Binding-site contacts:
Ligand atom CAS contacts residue TYR201 of chain 15.A at 3.7 Å (hydrophobic).
Ligand atom CAR contacts residue TYR201 of chain 15.A at 3.5 Å (hydrophobic).
Ligand atom OAW contacts residue ILE111 of chain 15.A at 3.9 Å.
Ligand atom CAS contacts residue ASN228 of chain 15.A at 3.7 Å.
Ligand atom CAG contacts residue TRP203 of chain 15.A at 3.6 Å (hydrophobic).
Ligand atom CAD contacts residue THR114 of chain 15.A at 3.6 Å.
Ligand atom CAL contacts residue PHE155 of chain 15.A at 3.7 Å (hydrophobic).
Ligand atom CAH contacts residue PHE155 of chain 15.A at 3.7 Å (hydrophobic).
Ligand atom CAC contacts residue PHE233 of chain 15.A at 3.9 Å (hydrophobic).
Ligand atom CAE contacts residue GLN202 of chain 15.A at 3.4 Å.
Ligand atom CAK contacts residue PHE135 of chain 15.A at 3.6 Å (hydrophobic).
Ligand atom CAL contacts residue PRO177 of chain 15.A at 3.7 Å (hydrophobic).
Ligand atom CAA contacts residue VAL179 of chain 15.A at 3.3 Å (hydrophobic).
Ligand atom CAA contacts residue SER178 of chain 15.A at 3.5 Å.
Ligand atom NBB contacts residue TRP203 of chain 15.A at 3.9 Å.
Ligand atom NBC contacts residue TRP203 of chain 15.A at 3.2 Å.
Ligand atom CAF contacts residue TRP203 of chain 15.A at 3.8 Å (hydrophobic).
Ligand atom CBA contacts residue ASN228 of chain 15.A at 3.8 Å.
Ligand atom CAJ contacts residue PHE155 of chain 15.A at 3.8 Å (hydrophobic).
Ligand atom CAC contacts residue PHE137 of chain 15.A at 3.8 Å (hydrophobic).
Ligand atom CAI contacts residue PHE135 of chain 15.A at 3.7 Å (hydrophobic).
Ligand atom OAB contacts residue ASP112 of chain 15.A at 3.6 Å.
Ligand atom CAN contacts residue ILE111 of chain 15.A at 3.8 Å (hydrophobic).
Ligand atom CAX contacts residue TRP203 of chain 15.A at 3.5 Å (hydrophobic).
Ligand atom CAS contacts residue TRP203 of chain 15.A at 3.5 Å (hydrophobic).
Ligand atom CAG contacts residue GLN202 of chain 15.A at 3.5 Å.
Ligand atom CAP contacts residue ILE111 of chain 15.A at 3.6 Å (hydrophobic).
Ligand atom CAA contacts residue PRO177 of chain 15.A at 3.3 Å (hydrophobic).
Ligand atom NAT contacts residue PHE155 of chain 15.A at 3.9 Å.
Ligand atom OAW contacts residue MET195 of chain 15.A at 3.3 Å.
Ligand atom CAP contacts residue PHE135 of chain 15.A at 3.6 Å (hydrophobic).
Ligand atom OAB contacts residue ILE113 of chain 15.A at 3.2 Å (h-bond).
Ligand atom OAB contacts residue TRP203 of chain 15.A at 3.8 Å.
Ligand atom CBA contacts residue TRP203 of chain 15.A at 3.3 Å (hydrophobic).
Ligand atom CAG contacts residue ASN228 of chain 15.A at 3.2 Å.
Ligand atom CAD contacts residue ASP112 of chain 15.A at 3.7 Å.
Ligand atom CAI contacts residue VAL192 of chain 15.A at 3.9 Å (hydrophobic).
Ligand atom CAF contacts residue ASP112 of chain 15.A at 3.6 Å.
Ligand atom CAE contacts residue ASN228 of chain 15.A at 3.4 Å.
Ligand atom CAA contacts residue TYR153 of chain 15.A at 3.7 Å (hydrophobic).

Sequence of chain 15.C:
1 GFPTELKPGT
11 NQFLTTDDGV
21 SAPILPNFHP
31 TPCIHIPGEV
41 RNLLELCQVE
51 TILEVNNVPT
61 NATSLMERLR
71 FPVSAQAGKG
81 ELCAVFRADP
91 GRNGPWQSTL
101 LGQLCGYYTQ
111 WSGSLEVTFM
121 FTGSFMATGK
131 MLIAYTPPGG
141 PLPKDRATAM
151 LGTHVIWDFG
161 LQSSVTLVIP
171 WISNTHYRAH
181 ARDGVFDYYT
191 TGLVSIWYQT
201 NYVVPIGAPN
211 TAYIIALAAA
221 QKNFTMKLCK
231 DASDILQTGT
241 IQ

Sequence of chain 15.A:
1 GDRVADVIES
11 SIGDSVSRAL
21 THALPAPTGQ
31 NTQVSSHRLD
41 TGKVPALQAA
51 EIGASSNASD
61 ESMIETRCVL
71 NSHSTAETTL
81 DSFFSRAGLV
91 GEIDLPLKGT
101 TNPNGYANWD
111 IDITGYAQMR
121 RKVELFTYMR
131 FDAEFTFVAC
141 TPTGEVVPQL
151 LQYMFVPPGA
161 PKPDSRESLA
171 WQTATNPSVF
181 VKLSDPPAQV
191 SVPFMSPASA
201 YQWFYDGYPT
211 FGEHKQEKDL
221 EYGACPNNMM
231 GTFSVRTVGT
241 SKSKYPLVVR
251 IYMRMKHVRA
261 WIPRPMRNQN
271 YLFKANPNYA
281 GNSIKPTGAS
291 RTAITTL

Sequence of chain 11.C:
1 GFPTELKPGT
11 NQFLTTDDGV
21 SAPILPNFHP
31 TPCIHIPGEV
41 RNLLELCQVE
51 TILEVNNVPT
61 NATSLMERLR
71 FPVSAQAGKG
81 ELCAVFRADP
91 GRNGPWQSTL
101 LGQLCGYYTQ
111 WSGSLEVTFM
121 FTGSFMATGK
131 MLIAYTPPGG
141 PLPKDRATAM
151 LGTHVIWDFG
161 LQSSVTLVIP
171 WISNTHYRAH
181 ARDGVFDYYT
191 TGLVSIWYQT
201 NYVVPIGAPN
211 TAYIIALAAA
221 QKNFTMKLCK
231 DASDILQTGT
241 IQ

This protein binds this small molecule.
Small molecule (SMILES): CCO/N=C/c1ccc(OCCCCCN2CCN(c3ccncc3)C2=O)cc1